Binding-site contacts:
Ligand atom C2 contacts residue VAL123 of chain 1.A at 3.5 Å (hydrophobic).
Ligand atom C75 contacts residue LYS168 of chain 1.A at 3.6 Å.
Ligand atom O28 contacts residue PHE54 of chain 1.A at 3.0 Å (h-bond).
Ligand atom N7 contacts residue MET120 of chain 1.A at 3.6 Å.
Ligand atom O28 contacts residue GLY55 of chain 1.A at 3.3 Å (h-bond).
Ligand atom O28 contacts residue GLY52 of chain 1.A at 3.3 Å.
Ligand atom N6 contacts residue GLU121 of chain 1.A at 3.0 Å (salt-bridge).
Ligand atom N6 contacts residue VAL104 of chain 1.A at 3.3 Å.
Ligand atom C6 contacts residue ALA70 of chain 1.A at 3.4 Å (hydrophobic).
Ligand atom N1 contacts residue VAL123 of chain 1.A at 3.1 Å (h-bond).
Ligand atom C85 contacts residue THR51 of chain 1.A at 3.6 Å.
Ligand atom C2 contacts residue TYR122 of chain 1.A at 3.6 Å (hydrophobic).
Ligand atom O4' contacts residue VAL57 of chain 1.A at 3.3 Å.
Ligand atom N43 contacts residue LYS168 of chain 1.A at 3.4 Å (salt-bridge).
Ligand atom O77 contacts residue LYS168 of chain 1.A at 2.9 Å (salt-bridge).
Ligand atom O28 contacts residue SER53 of chain 1.A at 3.0 Å (h-bond).
Ligand atom C8 contacts residue THR183 of chain 1.A at 3.4 Å.
Ligand atom N42 contacts residue PHE187 of chain 1.A at 3.1 Å.
Ligand atom C79 contacts residue THR51 of chain 1.A at 3.6 Å.
Ligand atom O2' contacts residue GLU127 of chain 1.A at 2.8 Å (salt-bridge).
Ligand atom N43 contacts residue ASP166 of chain 1.A at 3.1 Å (salt-bridge).
Ligand atom O3' contacts residue GLU170 of chain 1.A at 2.8 Å (salt-bridge).
Ligand atom C6 contacts residue LEU173 of chain 1.A at 3.5 Å (hydrophobic).
Ligand atom N42 contacts residue ASP166 of chain 1.A at 3.0 Å (salt-bridge).
Ligand atom N7 contacts residue THR183 of chain 1.A at 2.8 Å (h-bond).
Ligand atom C2 contacts residue PHE327 of chain 1.A at 3.5 Å (hydrophobic).
Ligand atom O2' contacts residue PHE327 of chain 1.A at 3.5 Å.
Ligand atom C78 contacts residue THR51 of chain 1.A at 3.2 Å.
Ligand atom N1 contacts residue ALA70 of chain 1.A at 3.5 Å.
Ligand atom C24 contacts residue GLY55 of chain 1.A at 3.5 Å.
Ligand atom O35 contacts residue SER53 of chain 1.A at 3.3 Å (h-bond).
Ligand atom C21 contacts residue ASP184 of chain 1.A at 3.4 Å.
Ligand atom O2' contacts residue LEU49 of chain 1.A at 3.5 Å (h-bond).
Ligand atom N94 contacts residue GLY52 of chain 1.A at 3.6 Å (h-bond).
Ligand atom N3 contacts residue PHE327 of chain 1.A at 3.4 Å.
Ligand atom N43 contacts residue THR201 of chain 1.A at 2.8 Å (h-bond).
Ligand atom N40 contacts residue PHE187 of chain 1.A at 3.6 Å.
Ligand atom O3' contacts residue GLU127 of chain 1.A at 2.7 Å (salt-bridge).
Ligand atom C41 contacts residue PHE187 of chain 1.A at 3.3 Å (hydrophobic).
Ligand atom C5 contacts residue LEU173 of chain 1.A at 3.5 Å (hydrophobic).

Sequence of chain 1.A:
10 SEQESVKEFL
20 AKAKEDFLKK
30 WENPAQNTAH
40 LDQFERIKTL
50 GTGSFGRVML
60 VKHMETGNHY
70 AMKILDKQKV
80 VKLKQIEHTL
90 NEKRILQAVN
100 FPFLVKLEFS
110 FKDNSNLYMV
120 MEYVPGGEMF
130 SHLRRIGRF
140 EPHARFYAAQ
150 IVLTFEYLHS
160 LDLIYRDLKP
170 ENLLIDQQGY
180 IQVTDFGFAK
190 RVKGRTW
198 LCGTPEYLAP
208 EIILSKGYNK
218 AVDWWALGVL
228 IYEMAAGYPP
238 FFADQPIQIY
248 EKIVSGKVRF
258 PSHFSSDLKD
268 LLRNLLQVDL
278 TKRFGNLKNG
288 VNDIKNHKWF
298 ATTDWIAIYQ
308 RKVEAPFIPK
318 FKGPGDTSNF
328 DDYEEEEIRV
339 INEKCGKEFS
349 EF

This small molecule binds to this protein.
Small molecule (SMILES): [H]/N=C(\N)NCCC[C@@H](NC(=O)[C@@H](CCCN/C(N)=N/[H])NC(=O)CCCCCNC(=O)[C@H]1O[C@@H](n2cnc3c(N)ncnc32)[C@H](O)[C@@H]1O)C(N)=O